Sequence of chain 39.D:
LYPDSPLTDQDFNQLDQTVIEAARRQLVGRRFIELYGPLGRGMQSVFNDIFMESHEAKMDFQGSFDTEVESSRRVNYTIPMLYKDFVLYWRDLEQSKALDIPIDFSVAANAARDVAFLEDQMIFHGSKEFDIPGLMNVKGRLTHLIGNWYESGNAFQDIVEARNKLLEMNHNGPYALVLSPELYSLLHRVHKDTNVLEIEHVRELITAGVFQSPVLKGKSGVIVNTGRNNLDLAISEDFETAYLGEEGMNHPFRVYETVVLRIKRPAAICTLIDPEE

A small-molecule ligand and the protein it binds are described below.
Small molecule (SMILES): CC[C@H](C)[C@H](NC(=O)[C@H](CC(C)C)NC(=O)[C@H](CO)NC(=O)CNC(=O)[C@@H](NC(=O)[C@@H](N)[C@@H](C)O)C(C)C)C(=O)N[C@H](C=O)CCC(N)=O

Binding-site contacts:
Ligand atom CA contacts residue ASP243 of chain 39.D at 4.4 Å.
Ligand atom CG contacts residue LEU40 of chain 39.D at 4.4 Å (hydrophobic).
Ligand atom N contacts residue ASP243 of chain 39.D at 3.2 Å (salt-bridge).
Ligand atom C contacts residue ARG35 of chain 39.D at 3.6 Å.
Ligand atom CA contacts residue PRO43 of chain 39.D at 4.4 Å (hydrophobic).
Ligand atom CG2 contacts residue PRO43 of chain 39.D at 3.9 Å (hydrophobic).
Ligand atom CG1 contacts residue ARG35 of chain 39.D at 4.2 Å.
Ligand atom CB contacts residue ARG35 of chain 39.D at 3.5 Å.
Ligand atom CD1 contacts residue ARG29 of chain 39.D at 4.4 Å.
Ligand atom CA contacts residue ARG29 of chain 39.D at 4.0 Å.
Ligand atom C contacts residue ASP243 of chain 39.D at 3.9 Å.
Ligand atom CB contacts residue ARG35 of chain 39.D at 4.1 Å.
Ligand atom O contacts residue ARG36 of chain 39.D at 3.6 Å (salt-bridge).
Ligand atom N contacts residue PRO43 of chain 39.D at 4.4 Å.
Ligand atom N contacts residue ASP243 of chain 39.D at 2.8 Å (salt-bridge).
Ligand atom CB contacts residue PRO43 of chain 39.D at 3.8 Å (hydrophobic).
Ligand atom OG contacts residue ARG29 of chain 39.D at 4.3 Å.
Ligand atom OE1 contacts residue ARG36 of chain 39.D at 3.8 Å.
Ligand atom C contacts residue ASP243 of chain 39.D at 3.8 Å.
Ligand atom C contacts residue ARG35 of chain 39.D at 4.4 Å.
Ligand atom O contacts residue ARG29 of chain 39.D at 3.8 Å.
Ligand atom CA contacts residue ASP243 of chain 39.D at 4.3 Å.
Ligand atom OG contacts residue ILE25 of chain 39.D at 4.0 Å.
Ligand atom CB contacts residue ASP243 of chain 39.D at 4.3 Å.
Ligand atom CB contacts residue ARG29 of chain 39.D at 4.1 Å.
Ligand atom O contacts residue ARG35 of chain 39.D at 3.4 Å (salt-bridge).
Ligand atom CD contacts residue ARG36 of chain 39.D at 4.1 Å.
Ligand atom NE2 contacts residue ARG36 of chain 39.D at 3.9 Å.
Ligand atom CG2 contacts residue ASP243 of chain 39.D at 3.3 Å.
Ligand atom CD1 contacts residue ARG35 of chain 39.D at 4.5 Å.
Ligand atom C contacts residue ARG36 of chain 39.D at 3.2 Å.
Ligand atom CA contacts residue ARG35 of chain 39.D at 3.9 Å.
Ligand atom CG2 contacts residue LEU40 of chain 39.D at 4.2 Å (hydrophobic).
Ligand atom CD1 contacts residue LEU32 of chain 39.D at 3.8 Å (hydrophobic).
Ligand atom CA contacts residue ASP243 of chain 39.D at 3.3 Å.
Ligand atom O contacts residue ARG35 of chain 39.D at 3.1 Å (salt-bridge).
Ligand atom CD1 contacts residue LEU40 of chain 39.D at 3.8 Å (hydrophobic).
Ligand atom N contacts residue ARG35 of chain 39.D at 4.1 Å.
Ligand atom CB contacts residue LEU40 of chain 39.D at 4.1 Å (hydrophobic).
Ligand atom O contacts residue ASP243 of chain 39.D at 4.1 Å.